This protein binds this small molecule.
Small molecule (SMILES): Nc1ncnc2c1ncn2[C@@H]1C[C@@H](O)[C@@H](COP(=O)(O)O)O1

Binding-site contacts:
Ligand atom N7 contacts residue GLY437 of chain 48.A at 3.5 Å (h-bond).
Ligand atom C2' contacts residue ASP216 of chain 48.A at 4.3 Å.
Ligand atom N6 contacts residue HIS428 of chain 48.A at 4.0 Å.
Ligand atom O3' contacts residue GLU215 of chain 48.A at 3.5 Å (salt-bridge).
Ligand atom O3' contacts residue LYS439 of chain 48.A at 3.5 Å.
Ligand atom C4 contacts residue PRO218 of chain 48.A at 4.1 Å (hydrophobic).
Ligand atom P contacts residue HIS426 of chain 48.A at 3.9 Å.
Ligand atom C6 contacts residue HIS428 of chain 48.A at 4.2 Å.
Ligand atom C1' contacts residue GLY437 of chain 48.A at 3.3 Å.
Ligand atom N7 contacts residue VAL217 of chain 48.A at 3.7 Å.
Ligand atom N7 contacts residue PRO429 of chain 48.A at 4.3 Å.
Ligand atom P contacts residue LYS439 of chain 48.A at 3.3 Å.
Ligand atom N6 contacts residue SER430 of chain 48.A at 3.7 Å.
Ligand atom N3 contacts residue PRO429 of chain 48.A at 4.4 Å.
Ligand atom C2' contacts residue GLU215 of chain 48.A at 3.6 Å.
Ligand atom O1P contacts residue LYS439 of chain 48.A at 2.6 Å.
Ligand atom N6 contacts residue ASP407 of chain 48.A at 3.6 Å (salt-bridge).
Ligand atom C2' contacts residue GLY437 of chain 48.A at 2.8 Å.
Ligand atom C3' contacts residue GLU215 of chain 48.A at 3.3 Å.
Ligand atom C3' contacts residue GLY437 of chain 48.A at 3.9 Å.
Ligand atom C2 contacts residue HIS428 of chain 48.A at 3.8 Å.
Ligand atom C8 contacts residue GLY437 of chain 48.A at 2.8 Å.
Ligand atom O3' contacts residue GLY437 of chain 48.A at 3.9 Å.
Ligand atom C8 contacts residue VAL217 of chain 48.A at 3.5 Å (hydrophobic).
Ligand atom N7 contacts residue PRO218 of chain 48.A at 4.0 Å.
Ligand atom C8 contacts residue PRO218 of chain 48.A at 4.2 Å (hydrophobic).
Ligand atom O3P contacts residue LYS439 of chain 48.A at 2.9 Å.
Ligand atom N9 contacts residue PRO218 of chain 48.A at 4.2 Å.
Ligand atom C6 contacts residue PRO218 of chain 48.A at 4.2 Å (hydrophobic).
Ligand atom O1P contacts residue HIS426 of chain 48.A at 2.7 Å (h-bond).
Ligand atom O2P contacts residue HIS426 of chain 48.A at 3.6 Å.
Ligand atom C5 contacts residue PRO218 of chain 48.A at 4.0 Å (hydrophobic).
Ligand atom C8 contacts residue PRO429 of chain 48.A at 4.3 Å (hydrophobic).
Ligand atom O5' contacts residue LYS439 of chain 48.A at 3.8 Å.
Ligand atom N9 contacts residue VAL217 of chain 48.A at 4.4 Å.
Ligand atom C6 contacts residue SER430 of chain 48.A at 4.2 Å.
Ligand atom N9 contacts residue PRO429 of chain 48.A at 4.3 Å.
Ligand atom O3' contacts residue ILE420 of chain 48.A at 4.2 Å.
Ligand atom N9 contacts residue GLY437 of chain 48.A at 3.3 Å (h-bond).
Ligand atom N1 contacts residue HIS428 of chain 48.A at 3.3 Å.

Sequence of chain 48.A:
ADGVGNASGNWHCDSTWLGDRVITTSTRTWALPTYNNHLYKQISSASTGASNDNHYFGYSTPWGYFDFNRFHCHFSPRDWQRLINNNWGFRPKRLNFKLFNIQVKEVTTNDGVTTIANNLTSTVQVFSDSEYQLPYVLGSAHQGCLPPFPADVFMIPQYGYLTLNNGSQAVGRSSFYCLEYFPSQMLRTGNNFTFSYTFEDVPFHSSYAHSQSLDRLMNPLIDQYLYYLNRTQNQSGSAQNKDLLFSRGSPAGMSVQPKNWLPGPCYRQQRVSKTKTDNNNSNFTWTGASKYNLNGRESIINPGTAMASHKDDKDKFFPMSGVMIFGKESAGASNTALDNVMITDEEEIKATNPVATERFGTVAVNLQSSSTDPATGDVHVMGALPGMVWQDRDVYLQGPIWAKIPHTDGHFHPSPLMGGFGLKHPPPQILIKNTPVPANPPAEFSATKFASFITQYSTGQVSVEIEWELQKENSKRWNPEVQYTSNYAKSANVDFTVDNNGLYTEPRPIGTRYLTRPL